Sequence of chain 1.A:
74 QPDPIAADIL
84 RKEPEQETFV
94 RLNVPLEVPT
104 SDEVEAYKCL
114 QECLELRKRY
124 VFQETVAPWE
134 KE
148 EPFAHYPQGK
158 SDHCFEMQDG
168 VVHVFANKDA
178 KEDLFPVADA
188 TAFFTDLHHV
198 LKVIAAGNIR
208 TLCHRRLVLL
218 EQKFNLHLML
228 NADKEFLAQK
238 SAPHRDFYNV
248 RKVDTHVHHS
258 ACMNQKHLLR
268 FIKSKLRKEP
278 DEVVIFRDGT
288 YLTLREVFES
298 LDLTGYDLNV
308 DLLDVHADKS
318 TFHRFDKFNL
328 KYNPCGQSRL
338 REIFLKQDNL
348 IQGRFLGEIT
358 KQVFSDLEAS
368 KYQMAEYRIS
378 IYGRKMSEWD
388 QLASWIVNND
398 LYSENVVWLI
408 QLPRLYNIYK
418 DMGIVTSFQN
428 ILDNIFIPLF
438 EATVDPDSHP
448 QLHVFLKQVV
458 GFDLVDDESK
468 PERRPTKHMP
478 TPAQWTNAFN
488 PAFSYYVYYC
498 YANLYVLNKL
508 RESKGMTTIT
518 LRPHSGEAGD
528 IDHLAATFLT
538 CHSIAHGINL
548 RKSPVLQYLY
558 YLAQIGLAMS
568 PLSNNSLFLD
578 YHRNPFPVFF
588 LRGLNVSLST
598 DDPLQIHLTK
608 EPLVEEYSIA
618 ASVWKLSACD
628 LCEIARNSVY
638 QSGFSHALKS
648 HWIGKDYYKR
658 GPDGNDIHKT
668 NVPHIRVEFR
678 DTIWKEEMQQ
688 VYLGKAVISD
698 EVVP

Binding-site contacts:
Ligand atom O8 contacts residue ZN1 of chain 3.B at 1.8 Å.
Ligand atom C9 contacts residue ASP598 of chain 3.A at 2.9 Å.
Ligand atom O3P contacts residue GLN602 of chain 3.A at 3.3 Å.
Ligand atom C3S contacts residue LYS328 of chain 3.A at 3.2 Å.
Ligand atom O3P contacts residue ASP599 of chain 3.A at 2.9 Å (salt-bridge).
Ligand atom O1P contacts residue GLN602 of chain 3.A at 3.2 Å (h-bond).
Ligand atom N4 contacts residue TYR329 of chain 3.A at 2.6 Å (h-bond).
Ligand atom N4 contacts residue ZN1 of chain 3.B at 2.6 Å.
Ligand atom N1 contacts residue LYS324 of chain 3.A at 3.1 Å (salt-bridge).
Ligand atom O8 contacts residue HIS521 of chain 3.A at 2.6 Å (h-bond).
Ligand atom O3S contacts residue PHE325 of chain 3.A at 3.4 Å (h-bond).
Ligand atom O8 contacts residue HIS253 of chain 3.A at 3.2 Å (h-bond).
Ligand atom C5 contacts residue HIS521 of chain 3.A at 3.0 Å.
Ligand atom C7 contacts residue GLU524 of chain 3.A at 2.7 Å.
Ligand atom N4 contacts residue HIS521 of chain 3.A at 3.2 Å (h-bond).
Ligand atom C4S contacts residue LYS328 of chain 3.A at 3.2 Å.
Ligand atom N6 contacts residue GLU524 of chain 3.A at 3.3 Å (salt-bridge).
Ligand atom C2 contacts residue LYS324 of chain 3.A at 3.0 Å.
Ligand atom C10 contacts residue ASP598 of chain 3.A at 3.2 Å.
Ligand atom C2 contacts residue ASP599 of chain 3.A at 2.8 Å.
Ligand atom O2S contacts residue TYR329 of chain 3.A at 2.4 Å.
Ligand atom O3S contacts residue LYS324 of chain 3.A at 3.0 Å (salt-bridge).
Ligand atom N1 contacts residue ASP598 of chain 3.A at 2.5 Å (salt-bridge).
Ligand atom C10 contacts residue ZN1 of chain 3.B at 3.0 Å.
Ligand atom C8 contacts residue ZN1 of chain 3.B at 3.1 Å.
Ligand atom N3 contacts residue ASP599 of chain 3.A at 3.3 Å (salt-bridge).
Ligand atom C9 contacts residue ZN1 of chain 3.B at 3.3 Å.
Ligand atom C8 contacts residue GLU524 of chain 3.A at 3.3 Å.
Ligand atom C1S contacts residue ASP599 of chain 3.A at 3.2 Å.
Ligand atom C5 contacts residue TYR329 of chain 3.A at 2.8 Å (hydrophobic).
Ligand atom O3S contacts residue LYS328 of chain 3.A at 2.2 Å.
Ligand atom C5 contacts residue ZN1 of chain 3.B at 3.2 Å.
Ligand atom C5S contacts residue ASP599 of chain 3.A at 2.8 Å.
Ligand atom C5S contacts residue LYS324 of chain 3.A at 3.2 Å.
Ligand atom C3S contacts residue LYS324 of chain 3.A at 3.3 Å.
Ligand atom O8 contacts residue ASP598 of chain 3.A at 2.7 Å (salt-bridge).
Ligand atom C8 contacts residue ASP598 of chain 3.A at 3.2 Å.
Ligand atom N4 contacts residue HIS255 of chain 3.A at 2.9 Å (h-bond).
Ligand atom O8 contacts residue HIS543 of chain 3.A at 3.1 Å (h-bond).
Ligand atom O4S contacts residue ASP599 of chain 3.A at 2.6 Å (salt-bridge).

This small molecule binds to this protein.
Small molecule (SMILES): O=P(O)(O)OC[C@H]1O[C@@H](n2cnc3c2N=CNC[C@H]3O)[C@H](O)[C@@H]1O

Sequence of chain 3.A:
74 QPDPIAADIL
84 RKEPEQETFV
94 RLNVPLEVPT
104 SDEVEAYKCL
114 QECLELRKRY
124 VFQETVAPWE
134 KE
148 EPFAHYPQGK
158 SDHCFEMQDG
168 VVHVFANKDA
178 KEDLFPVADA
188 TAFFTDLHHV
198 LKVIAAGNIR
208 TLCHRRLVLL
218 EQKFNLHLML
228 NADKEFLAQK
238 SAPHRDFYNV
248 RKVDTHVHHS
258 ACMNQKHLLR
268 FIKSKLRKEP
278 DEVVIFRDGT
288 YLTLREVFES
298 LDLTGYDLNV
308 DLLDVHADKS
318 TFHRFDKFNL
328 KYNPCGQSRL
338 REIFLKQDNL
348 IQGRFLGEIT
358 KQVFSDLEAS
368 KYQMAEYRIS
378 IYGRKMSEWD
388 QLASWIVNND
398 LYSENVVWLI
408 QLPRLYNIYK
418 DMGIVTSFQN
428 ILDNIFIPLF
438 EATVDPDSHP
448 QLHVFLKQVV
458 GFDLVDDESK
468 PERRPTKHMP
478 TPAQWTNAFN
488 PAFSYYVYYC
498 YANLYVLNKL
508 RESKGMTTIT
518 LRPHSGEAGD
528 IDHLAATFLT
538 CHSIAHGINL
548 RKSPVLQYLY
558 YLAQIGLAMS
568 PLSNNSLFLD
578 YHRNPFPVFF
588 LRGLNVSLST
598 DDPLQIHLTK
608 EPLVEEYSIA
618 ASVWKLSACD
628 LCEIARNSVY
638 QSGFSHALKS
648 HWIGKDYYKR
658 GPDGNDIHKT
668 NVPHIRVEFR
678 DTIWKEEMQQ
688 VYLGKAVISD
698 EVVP